Sequence of chain 2.D:
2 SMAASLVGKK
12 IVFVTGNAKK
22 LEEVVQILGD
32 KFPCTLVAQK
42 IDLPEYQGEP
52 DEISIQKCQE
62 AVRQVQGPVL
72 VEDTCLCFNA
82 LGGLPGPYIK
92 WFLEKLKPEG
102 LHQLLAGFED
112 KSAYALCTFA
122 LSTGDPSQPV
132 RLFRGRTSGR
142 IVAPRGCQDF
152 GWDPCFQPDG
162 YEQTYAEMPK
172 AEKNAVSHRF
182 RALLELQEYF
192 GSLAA

The small molecule below binds the protein below.
Small molecule (SMILES): O=c1[nH]cnc2c1ncn2[C@@H]1O[C@H](COP(=O)(O)O)[C@@H](O)[C@H]1O

Binding-site contacts:
Ligand atom C2 contacts residue PHE151 of chain 2.D at 3.4 Å (hydrophobic).
Ligand atom C6 contacts residue PHE151 of chain 2.D at 3.6 Å (hydrophobic).
Ligand atom O6 contacts residue GLU24 of chain 2.D at 3.6 Å.
Ligand atom O6 contacts residue PHE151 of chain 2.D at 3.7 Å.
Ligand atom C5 contacts residue PHE151 of chain 2.D at 3.4 Å (hydrophobic).
Ligand atom O3P contacts residue GLU73 of chain 2.D at 3.6 Å (salt-bridge).
Ligand atom O4' contacts residue TRP153 of chain 2.D at 3.2 Å (h-bond).
Ligand atom C5' contacts residue ILE90 of chain 2.D at 3.6 Å (hydrophobic).
Ligand atom O6 contacts residue ARG180 of chain 2.D at 2.9 Å (salt-bridge).
Ligand atom O2P contacts residue POP1 of chain 2.O at 2.7 Å (h-bond).
Ligand atom N9 contacts residue TRP153 of chain 2.D at 3.7 Å.
Ligand atom O2P contacts residue LYS21 of chain 2.D at 3.0 Å (salt-bridge).
Ligand atom O1P contacts residue ASP74 of chain 2.D at 3.6 Å (salt-bridge).
Ligand atom N7 contacts residue PHE151 of chain 2.D at 3.4 Å.
Ligand atom O3P contacts residue THR75 of chain 2.D at 2.8 Å (h-bond).
Ligand atom N1 contacts residue ASP154 of chain 2.D at 2.9 Å (salt-bridge).
Ligand atom O3' contacts residue LYS91 of chain 2.D at 3.6 Å.
Ligand atom N7 contacts residue ARG180 of chain 2.D at 2.9 Å (salt-bridge).
Ligand atom C2' contacts residue ASN18 of chain 2.D at 3.4 Å.
Ligand atom O6 contacts residue HIS179 of chain 2.D at 2.9 Å (h-bond).
Ligand atom C2 contacts residue ASP154 of chain 2.D at 3.3 Å.
Ligand atom C8 contacts residue PHE151 of chain 2.D at 3.7 Å (hydrophobic).
Ligand atom N9 contacts residue PHE151 of chain 2.D at 3.5 Å.
Ligand atom P contacts residue LYS21 of chain 2.D at 3.6 Å.
Ligand atom N3 contacts residue TRP153 of chain 2.D at 3.3 Å (h-bond).
Ligand atom O3P contacts residue LYS21 of chain 2.D at 3.4 Å (salt-bridge).
Ligand atom C4 contacts residue PHE151 of chain 2.D at 3.5 Å (hydrophobic).
Ligand atom C6 contacts residue ARG180 of chain 2.D at 3.6 Å.
Ligand atom O1P contacts residue GLU46 of chain 2.D at 3.7 Å.
Ligand atom C5 contacts residue ARG180 of chain 2.D at 3.5 Å.
Ligand atom O3' contacts residue LEU94 of chain 2.D at 3.7 Å.
Ligand atom N3 contacts residue PHE151 of chain 2.D at 3.7 Å.
Ligand atom N7 contacts residue THR75 of chain 2.D at 3.7 Å.
Ligand atom O2P contacts residue ASN18 of chain 2.D at 3.7 Å.
Ligand atom O2' contacts residue ASN18 of chain 2.D at 3.5 Å (h-bond).
Ligand atom C6 contacts residue LYS174 of chain 2.D at 3.6 Å.
Ligand atom O6 contacts residue LYS174 of chain 2.D at 3.3 Å (salt-bridge).
Ligand atom N1 contacts residue LYS174 of chain 2.D at 3.3 Å (salt-bridge).
Ligand atom C4 contacts residue TRP153 of chain 2.D at 3.5 Å (hydrophobic).
Ligand atom C2 contacts residue TRP153 of chain 2.D at 3.4 Å (hydrophobic).